Sequence of chain 1.B:
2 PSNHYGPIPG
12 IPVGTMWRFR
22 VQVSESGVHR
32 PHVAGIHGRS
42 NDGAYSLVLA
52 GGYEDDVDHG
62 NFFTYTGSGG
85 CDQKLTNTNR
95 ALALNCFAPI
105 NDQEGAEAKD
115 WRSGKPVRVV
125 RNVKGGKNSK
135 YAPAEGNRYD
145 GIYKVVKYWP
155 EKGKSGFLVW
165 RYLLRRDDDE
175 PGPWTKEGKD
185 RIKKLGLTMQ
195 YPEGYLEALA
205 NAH

Binding-site contacts:
Ligand atom N03 contacts residue TRP115 of chain 1.B at 3.5 Å (h-bond).
Ligand atom N09 contacts residue ARG169 of chain 1.B at 4.3 Å.
Ligand atom O01 contacts residue ARG169 of chain 1.B at 1.8 Å (salt-bridge).
Ligand atom O19 contacts residue ASP172 of chain 1.B at 3.8 Å.
Ligand atom O21 contacts residue ARG170 of chain 1.B at 3.4 Å (salt-bridge).
Ligand atom C04 contacts residue TRP115 of chain 1.B at 3.8 Å (hydrophobic).
Ligand atom C08 contacts residue ARG169 of chain 1.B at 4.0 Å.
Ligand atom O05 contacts residue TRP115 of chain 1.B at 3.4 Å (h-bond).
Ligand atom N20 contacts residue ASN62 of chain 1.B at 3.4 Å (h-bond).
Ligand atom O21 contacts residue ASN62 of chain 1.B at 3.8 Å.
Ligand atom O19 contacts residue ASP171 of chain 1.B at 4.4 Å.
Ligand atom C02 contacts residue TRP115 of chain 1.B at 4.2 Å (hydrophobic).
Ligand atom N03 contacts residue ARG116 of chain 1.B at 4.1 Å.
Ligand atom C18 contacts residue ASN62 of chain 1.B at 3.7 Å.
Ligand atom C18 contacts residue ARG170 of chain 1.B at 3.8 Å.
Ligand atom C17 contacts residue ASN62 of chain 1.B at 3.2 Å.
Ligand atom O01 contacts residue TRP115 of chain 1.B at 3.8 Å.
Ligand atom C02 contacts residue ARG116 of chain 1.B at 3.6 Å.
Ligand atom O21 contacts residue PRO175 of chain 1.B at 4.3 Å.
Ligand atom C08 contacts residue ARG116 of chain 1.B at 3.8 Å.
Ligand atom C10 contacts residue ARG116 of chain 1.B at 3.5 Å.
Ligand atom O19 contacts residue ARG170 of chain 1.B at 3.6 Å.
Ligand atom N20 contacts residue GLY176 of chain 1.B at 4.3 Å.
Ligand atom O11 contacts residue ARG116 of chain 1.B at 3.0 Å (salt-bridge).
Ligand atom C13 contacts residue ARG116 of chain 1.B at 3.9 Å.
Ligand atom C13 contacts residue ARG169 of chain 1.B at 4.4 Å.
Ligand atom C02 contacts residue ARG169 of chain 1.B at 2.9 Å.
Ligand atom C14 contacts residue ARG116 of chain 1.B at 4.3 Å.
Ligand atom C12 contacts residue ARG116 of chain 1.B at 4.2 Å.
Ligand atom O01 contacts residue ARG116 of chain 1.B at 3.4 Å (salt-bridge).
Ligand atom N09 contacts residue ARG116 of chain 1.B at 3.9 Å.
Ligand atom C16 contacts residue ASN62 of chain 1.B at 4.3 Å.
Ligand atom N03 contacts residue ARG169 of chain 1.B at 3.5 Å (salt-bridge).
Ligand atom N20 contacts residue ARG170 of chain 1.B at 2.9 Å (salt-bridge).
Ligand atom C15 contacts residue ASN62 of chain 1.B at 4.2 Å.
Ligand atom O21 contacts residue GLY176 of chain 1.B at 3.6 Å (h-bond).

The protein below binds the small molecule below.
Small molecule (SMILES): O=C(CCCCCCC(=O)Nc1c[nH]c(=O)[nH]c1=O)NO